Sequence of chain 13.C:
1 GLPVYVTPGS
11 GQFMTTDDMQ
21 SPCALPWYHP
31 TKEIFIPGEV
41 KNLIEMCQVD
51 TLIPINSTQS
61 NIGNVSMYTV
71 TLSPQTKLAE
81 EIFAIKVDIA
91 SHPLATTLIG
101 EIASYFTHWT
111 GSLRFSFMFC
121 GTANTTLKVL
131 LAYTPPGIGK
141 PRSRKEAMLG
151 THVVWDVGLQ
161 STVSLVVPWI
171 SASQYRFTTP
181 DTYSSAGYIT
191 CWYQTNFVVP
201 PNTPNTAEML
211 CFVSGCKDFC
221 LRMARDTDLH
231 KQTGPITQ

A small-molecule ligand and the protein it binds are described below.
Small molecule (SMILES): Cc1cc(CCCOc2c(C)cc(-c3noc(C(F)(F)F)n3)cc2C)on1

Binding-site contacts:
Ligand atom C4 contacts residue LEU100 of chain 13.A at 3.7 Å (hydrophobic).
Ligand atom O1A contacts residue TYR144 of chain 13.A at 3.3 Å.
Ligand atom N3A contacts residue PHE179 of chain 13.A at 3.2 Å.
Ligand atom CM3 contacts residue ASN212 of chain 13.A at 3.6 Å.
Ligand atom F1 contacts residue MET124 of chain 13.A at 3.5 Å.
Ligand atom O1 contacts residue MET214 of chain 13.A at 3.3 Å.
Ligand atom C1B contacts residue LEU181 of chain 13.A at 3.8 Å (hydrophobic).
Ligand atom C5B contacts residue LEU181 of chain 13.A at 3.5 Å (hydrophobic).
Ligand atom CM3 contacts residue TYR190 of chain 13.A at 3.7 Å (hydrophobic).
Ligand atom C3A contacts residue TYR144 of chain 13.A at 3.7 Å (hydrophobic).
Ligand atom CM4 contacts residue TYR142 of chain 13.A at 3.5 Å (hydrophobic).
Ligand atom F3 contacts residue TYR142 of chain 13.A at 2.6 Å.
Ligand atom CM6 contacts residue MET214 of chain 13.A at 3.4 Å (hydrophobic).
Ligand atom F1 contacts residue LEU217 of chain 13.A at 3.3 Å.
Ligand atom C6B contacts residue LEU181 of chain 13.A at 3.5 Å (hydrophobic).
Ligand atom O1B contacts residue ILE98 of chain 13.A at 3.1 Å.
Ligand atom N2 contacts residue LEU100 of chain 13.A at 3.8 Å.
Ligand atom CM6 contacts residue LEU184 of chain 13.A at 3.4 Å (hydrophobic).
Ligand atom N3A contacts residue LEU217 of chain 13.A at 3.6 Å.
Ligand atom C3A contacts residue PHE179 of chain 13.A at 3.4 Å (hydrophobic).
Ligand atom F2 contacts residue PHE179 of chain 13.A at 3.6 Å.
Ligand atom F2 contacts residue TYR142 of chain 13.A at 3.6 Å.
Ligand atom C4B contacts residue LEU181 of chain 13.A at 3.8 Å (hydrophobic).
Ligand atom N1A contacts residue PHE179 of chain 13.A at 3.6 Å.
Ligand atom F3 contacts residue TYR144 of chain 13.A at 3.1 Å.
Ligand atom C2A contacts residue TYR144 of chain 13.A at 3.6 Å (hydrophobic).
Ligand atom C5B contacts residue TYR144 of chain 13.A at 3.7 Å (hydrophobic).
Ligand atom F1 contacts residue TYR142 of chain 13.A at 3.3 Å.
Ligand atom C2A contacts residue PHE179 of chain 13.A at 3.5 Å (hydrophobic).
Ligand atom CM6 contacts residue TYR144 of chain 13.A at 3.6 Å (hydrophobic).
Ligand atom N1A contacts residue TYR144 of chain 13.A at 3.3 Å.
Ligand atom C4 contacts residue TYR190 of chain 13.A at 3.6 Å (hydrophobic).
Ligand atom C1C contacts residue MET214 of chain 13.A at 3.5 Å (hydrophobic).
Ligand atom C3 contacts residue LEU100 of chain 13.A at 3.6 Å (hydrophobic).
Ligand atom CM2 contacts residue ILE122 of chain 13.A at 3.5 Å (hydrophobic).
Ligand atom F3 contacts residue ALA166 of chain 13.A at 3.2 Å.
Ligand atom F3 contacts residue MET143 of chain 13.A at 3.3 Å.
Ligand atom O1 contacts residue LEU100 of chain 13.A at 3.7 Å.
Ligand atom C1B contacts residue ILE98 of chain 13.A at 3.7 Å (hydrophobic).
Ligand atom F2 contacts residue VAL168 of chain 13.A at 2.9 Å.

Sequence of chain 13.A:
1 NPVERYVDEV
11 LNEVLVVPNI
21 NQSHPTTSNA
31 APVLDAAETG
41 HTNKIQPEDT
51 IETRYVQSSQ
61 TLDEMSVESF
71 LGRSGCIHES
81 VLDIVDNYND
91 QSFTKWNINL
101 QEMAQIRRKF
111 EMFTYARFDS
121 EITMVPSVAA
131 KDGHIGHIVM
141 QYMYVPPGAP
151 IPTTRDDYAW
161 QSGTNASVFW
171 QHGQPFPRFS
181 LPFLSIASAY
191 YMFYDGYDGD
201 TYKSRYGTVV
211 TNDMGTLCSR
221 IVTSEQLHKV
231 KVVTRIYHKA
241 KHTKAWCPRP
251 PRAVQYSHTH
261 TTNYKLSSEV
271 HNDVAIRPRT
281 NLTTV